Binding-site contacts:
Ligand atom C1 contacts residue MET99 of chain 1.Y at 3.4 Å (hydrophobic).
Ligand atom C42 contacts residue ILE143 of chain 1.Y at 3.4 Å (hydrophobic).
Ligand atom C9 contacts residue GLY69 of chain 1.Y at 3.2 Å.
Ligand atom C4 contacts residue SER98 of chain 1.Y at 2.3 Å.
Ligand atom C11 contacts residue GLY69 of chain 1.Y at 3.8 Å.
Ligand atom C23 contacts residue LEU126 of chain 1.Y at 3.9 Å (hydrophobic).
Ligand atom O10 contacts residue SER98 of chain 1.Y at 3.0 Å (h-bond).
Ligand atom C14 contacts residue LEU126 of chain 1.Y at 3.2 Å (hydrophobic).
Ligand atom O3 contacts residue PRO67 of chain 1.Y at 4.0 Å.
Ligand atom C18 contacts residue LEU126 of chain 1.Y at 3.5 Å (hydrophobic).
Ligand atom C6 contacts residue HIS123 of chain 1.Y at 3.9 Å.
Ligand atom N13 contacts residue VAL71 of chain 1.Y at 3.9 Å.
Ligand atom C4 contacts residue GLY69 of chain 1.Y at 4.0 Å.
Ligand atom O3 contacts residue GLY68 of chain 1.Y at 3.2 Å.
Ligand atom C7 contacts residue SER98 of chain 1.Y at 3.9 Å.
Ligand atom C9 contacts residue VAL71 of chain 1.Y at 3.9 Å (hydrophobic).
Ligand atom N13 contacts residue GLY69 of chain 1.Y at 3.2 Å (h-bond).
Ligand atom O19 contacts residue VAL71 of chain 1.Y at 3.2 Å (h-bond).
Ligand atom O12 contacts residue PRO125 of chain 1.Y at 3.3 Å.
Ligand atom O10 contacts residue MET99 of chain 1.Y at 3.2 Å.
Ligand atom C17 contacts residue LEU126 of chain 1.Y at 3.9 Å (hydrophobic).
Ligand atom C11 contacts residue LEU126 of chain 1.Y at 3.7 Å (hydrophobic).
Ligand atom N20 contacts residue LEU126 of chain 1.Y at 3.0 Å (h-bond).
Ligand atom O10 contacts residue VAL71 of chain 1.Y at 3.5 Å.
Ligand atom C11 contacts residue VAL71 of chain 1.Y at 3.9 Å (hydrophobic).
Ligand atom C1 contacts residue GLY69 of chain 1.Y at 4.0 Å.
Ligand atom C1 contacts residue SER98 of chain 1.Y at 1.3 Å.
Ligand atom C7 contacts residue GLY69 of chain 1.Y at 3.5 Å.
Ligand atom O3 contacts residue SER98 of chain 1.Y at 2.2 Å (h-bond).
Ligand atom C24 contacts residue HIS142 of chain 1.Y at 3.8 Å.
Ligand atom C22 contacts residue LEU126 of chain 1.Y at 4.0 Å (hydrophobic).
Ligand atom C42 contacts residue THR146 of chain 1.Y at 3.9 Å.
Ligand atom O19 contacts residue SER70 of chain 1.Y at 3.8 Å.
Ligand atom O12 contacts residue LEU126 of chain 1.Y at 2.6 Å (h-bond).
Ligand atom C5 contacts residue SER98 of chain 1.Y at 3.5 Å.
Ligand atom C6 contacts residue LEU126 of chain 1.Y at 3.1 Å (hydrophobic).
Ligand atom C9 contacts residue SER98 of chain 1.Y at 3.2 Å.
Ligand atom O3 contacts residue MET99 of chain 1.Y at 3.0 Å (h-bond).
Ligand atom C6 contacts residue SER98 of chain 1.Y at 3.8 Å.
Ligand atom O3 contacts residue GLY69 of chain 1.Y at 2.9 Å (h-bond).

Sequence of chain 1.Y:
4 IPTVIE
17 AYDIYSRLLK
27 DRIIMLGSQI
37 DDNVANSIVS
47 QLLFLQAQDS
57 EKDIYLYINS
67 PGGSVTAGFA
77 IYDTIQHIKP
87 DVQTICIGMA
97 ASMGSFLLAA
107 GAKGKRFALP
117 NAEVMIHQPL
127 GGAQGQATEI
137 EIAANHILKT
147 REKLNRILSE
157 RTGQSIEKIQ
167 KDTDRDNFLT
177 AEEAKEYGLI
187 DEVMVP

A small-molecule ligand and the protein it binds are described below.
Small molecule (SMILES): CC[C@H](C)[C@H](NC(=O)[C@@H](NC(=O)[C@H](O)[C@@H](C=O)C(C)C)C(C)C)C(=O)O